Sequence of chain 1.B:
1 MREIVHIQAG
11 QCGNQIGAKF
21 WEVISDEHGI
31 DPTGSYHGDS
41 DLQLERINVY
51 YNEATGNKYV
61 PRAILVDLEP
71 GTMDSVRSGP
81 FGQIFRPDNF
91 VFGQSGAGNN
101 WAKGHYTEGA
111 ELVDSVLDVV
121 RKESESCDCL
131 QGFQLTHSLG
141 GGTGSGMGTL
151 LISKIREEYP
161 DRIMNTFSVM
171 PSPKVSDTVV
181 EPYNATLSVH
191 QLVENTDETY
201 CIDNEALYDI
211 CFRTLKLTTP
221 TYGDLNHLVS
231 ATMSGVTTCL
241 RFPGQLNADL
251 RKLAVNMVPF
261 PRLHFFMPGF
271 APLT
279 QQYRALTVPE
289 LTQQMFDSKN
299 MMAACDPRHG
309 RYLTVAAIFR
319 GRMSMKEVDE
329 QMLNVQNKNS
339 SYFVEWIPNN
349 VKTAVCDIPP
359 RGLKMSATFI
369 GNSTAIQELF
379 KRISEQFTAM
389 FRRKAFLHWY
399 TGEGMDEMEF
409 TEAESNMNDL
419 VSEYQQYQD

Binding-site contacts:
Ligand atom C6 contacts residue PRO220 of chain 1.B at 4.0 Å (hydrophobic).
Ligand atom C7 contacts residue LEU225 of chain 1.B at 4.1 Å (hydrophobic).
Ligand atom C1 contacts residue SER176 of chain 1.B at 3.4 Å.
Ligand atom N1 contacts residue ASP177 of chain 1.B at 4.4 Å.
Ligand atom F1 contacts residue VAL175 of chain 1.B at 4.1 Å.
Ligand atom C2 contacts residue TYR222 of chain 1.B at 4.0 Å (hydrophobic).
Ligand atom C1 contacts residue ASP177 of chain 1.B at 3.7 Å.
Ligand atom C7 contacts residue THR221 of chain 1.B at 4.2 Å.
Ligand atom C6 contacts residue THR221 of chain 1.B at 3.5 Å.
Ligand atom C9 contacts residue PRO220 of chain 1.B at 4.3 Å (hydrophobic).
Ligand atom C6 contacts residue VAL175 of chain 1.B at 3.7 Å (hydrophobic).
Ligand atom C6 contacts residue TYR222 of chain 1.B at 3.5 Å (hydrophobic).
Ligand atom N1 contacts residue SER176 of chain 1.B at 4.2 Å.
Ligand atom C5 contacts residue THR221 of chain 1.B at 4.2 Å.
Ligand atom C1 contacts residue TYR222 of chain 1.B at 3.5 Å (hydrophobic).
Ligand atom C5 contacts residue VAL175 of chain 1.B at 3.9 Å (hydrophobic).
Ligand atom N1 contacts residue TYR222 of chain 1.B at 4.5 Å.
Ligand atom F1 contacts residue LEU225 of chain 1.B at 3.4 Å.
Ligand atom C1 contacts residue VAL175 of chain 1.B at 3.8 Å (hydrophobic).
Ligand atom C7 contacts residue PRO220 of chain 1.B at 3.5 Å (hydrophobic).
Ligand atom C4 contacts residue VAL175 of chain 1.B at 4.2 Å (hydrophobic).
Ligand atom F1 contacts residue PRO220 of chain 1.B at 3.5 Å.
Ligand atom C7 contacts residue VAL175 of chain 1.B at 3.7 Å (hydrophobic).
Ligand atom C6 contacts residue LEU225 of chain 1.B at 3.8 Å (hydrophobic).
Ligand atom C9 contacts residue VAL175 of chain 1.B at 4.2 Å (hydrophobic).
Ligand atom C8 contacts residue PRO220 of chain 1.B at 3.7 Å (hydrophobic).
Ligand atom C4 contacts residue TYR222 of chain 1.B at 4.3 Å (hydrophobic).
Ligand atom C8 contacts residue TYR208 of chain 1.B at 4.1 Å (hydrophobic).
Ligand atom C5 contacts residue TYR222 of chain 1.B at 3.7 Å (hydrophobic).
Ligand atom C8 contacts residue VAL175 of chain 1.B at 4.0 Å (hydrophobic).
Ligand atom F1 contacts residue THR221 of chain 1.B at 4.1 Å.
Ligand atom C7 contacts residue TYR208 of chain 1.B at 4.1 Å (hydrophobic).
Ligand atom F1 contacts residue TYR208 of chain 1.B at 3.2 Å.

This protein binds this small molecule.
Small molecule (SMILES): CN[C@@H](C)c1ccc(F)cc1